Sequence of chain 4.E:
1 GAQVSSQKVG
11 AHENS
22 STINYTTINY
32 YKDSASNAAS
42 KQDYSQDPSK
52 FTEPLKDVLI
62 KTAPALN

Binding-site contacts:
Ligand atom O contacts residue VAL4 of chain 4.E at 4.2 Å.
Ligand atom CG1 contacts residue GLN3 of chain 4.E at 3.0 Å.
Ligand atom C contacts residue VAL4 of chain 4.E at 3.5 Å (hydrophobic).
Ligand atom CB contacts residue VAL4 of chain 4.E at 4.0 Å (hydrophobic).
Ligand atom C contacts residue VAL4 of chain 4.E at 4.4 Å (hydrophobic).
Ligand atom CG2 contacts residue ALA2 of chain 4.E at 4.3 Å (hydrophobic).
Ligand atom C contacts residue ALA2 of chain 4.E at 4.2 Å (hydrophobic).
Ligand atom CG2 contacts residue SER5 of chain 4.E at 3.2 Å.
Ligand atom CB contacts residue ALA2 of chain 4.E at 4.0 Å (hydrophobic).
Ligand atom CB contacts residue GLN3 of chain 4.E at 3.6 Å.
Ligand atom N contacts residue GLN3 of chain 4.E at 4.5 Å.
Ligand atom N contacts residue ALA2 of chain 4.E at 4.3 Å.
Ligand atom N contacts residue ALA2 of chain 4.E at 2.8 Å (h-bond).
Ligand atom CD contacts residue VAL4 of chain 4.E at 3.8 Å (hydrophobic).
Ligand atom OE1 contacts residue VAL4 of chain 4.E at 3.3 Å (h-bond).
Ligand atom C contacts residue VAL4 of chain 4.E at 4.5 Å (hydrophobic).
Ligand atom CA contacts residue ALA2 of chain 4.E at 3.8 Å (hydrophobic).
Ligand atom CG2 contacts residue VAL4 of chain 4.E at 3.4 Å (hydrophobic).
Ligand atom CG2 contacts residue GLN3 of chain 4.E at 3.9 Å.
Ligand atom C contacts residue GLN3 of chain 4.E at 3.8 Å.
Ligand atom N contacts residue VAL4 of chain 4.E at 4.1 Å.
Ligand atom CA contacts residue GLN3 of chain 4.E at 4.3 Å.
Ligand atom OG contacts residue GLN3 of chain 4.E at 3.3 Å (h-bond).
Ligand atom N contacts residue VAL4 of chain 4.E at 3.0 Å (h-bond).
Ligand atom CA contacts residue VAL4 of chain 4.E at 3.5 Å (hydrophobic).
Ligand atom CB contacts residue GLN3 of chain 4.E at 4.1 Å.
Ligand atom C contacts residue ALA2 of chain 4.E at 3.6 Å (hydrophobic).
Ligand atom CA contacts residue ALA2 of chain 4.E at 3.4 Å (hydrophobic).
Ligand atom O contacts residue VAL4 of chain 4.E at 4.4 Å.
Ligand atom CB contacts residue ALA2 of chain 4.E at 3.5 Å (hydrophobic).
Ligand atom CB contacts residue VAL4 of chain 4.E at 4.2 Å (hydrophobic).
Ligand atom OE2 contacts residue VAL4 of chain 4.E at 3.6 Å.
Ligand atom O contacts residue GLN3 of chain 4.E at 3.0 Å (h-bond).
Ligand atom CA contacts residue VAL4 of chain 4.E at 4.0 Å (hydrophobic).

The protein below binds the small molecule below.
Small molecule (SMILES): CC[C@H](C)[C@H](N)C(=O)N[C@@H](CO)C(=O)N[C@@H](CCC(=O)O)C(=O)N[C@H](C=O)C(C)C